Sequence of chain 1.A:
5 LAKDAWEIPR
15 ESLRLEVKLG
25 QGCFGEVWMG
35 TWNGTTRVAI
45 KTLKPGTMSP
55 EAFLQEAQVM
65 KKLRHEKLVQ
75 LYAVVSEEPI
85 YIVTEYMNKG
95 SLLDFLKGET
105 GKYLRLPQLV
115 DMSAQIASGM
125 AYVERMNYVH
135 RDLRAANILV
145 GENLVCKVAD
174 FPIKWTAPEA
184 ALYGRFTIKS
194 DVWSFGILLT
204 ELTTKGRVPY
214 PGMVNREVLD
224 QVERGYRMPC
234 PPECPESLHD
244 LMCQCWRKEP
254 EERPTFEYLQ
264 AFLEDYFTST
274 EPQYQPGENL

The protein below binds the small molecule below.
Small molecule (SMILES): CC(C)[C@H](CO)Nc1nc(Nc2cccc(Cl)c2)c2ncn(C(C)C)c2n1

Binding-site contacts:
Ligand atom N6 contacts residue TYR90 of chain 1.A at 3.7 Å.
Ligand atom C2A contacts residue MET91 of chain 1.A at 2.8 Å (hydrophobic).
Ligand atom N7 contacts residue ALA43 of chain 1.A at 3.6 Å.
Ligand atom N7 contacts residue MET91 of chain 1.A at 3.0 Å (h-bond).
Ligand atom C6 contacts residue LEU23 of chain 1.A at 3.5 Å (hydrophobic).
Ligand atom C1A contacts residue GLY94 of chain 1.A at 3.8 Å.
Ligand atom C8 contacts residue ALA43 of chain 1.A at 3.2 Å (hydrophobic).
Ligand atom C3A contacts residue TYR90 of chain 1.A at 3.2 Å (hydrophobic).
Ligand atom C26 contacts residue GLY24 of chain 1.A at 3.7 Å.
Ligand atom C2A contacts residue GLY94 of chain 1.A at 3.6 Å.
Ligand atom C2A contacts residue ASN92 of chain 1.A at 3.8 Å.
Ligand atom N1 contacts residue LEU143 of chain 1.A at 3.8 Å.
Ligand atom C1A contacts residue LEU23 of chain 1.A at 3.7 Å (hydrophobic).
Ligand atom C8 contacts residue MET91 of chain 1.A at 3.7 Å (hydrophobic).
Ligand atom C6A contacts residue GLY94 of chain 1.A at 3.7 Å.
Ligand atom C8 contacts residue GLU89 of chain 1.A at 3.0 Å.
Ligand atom N6 contacts residue MET91 of chain 1.A at 2.6 Å (h-bond).
Ligand atom C6A contacts residue LEU23 of chain 1.A at 3.5 Å (hydrophobic).
Ligand atom C5A contacts residue LEU23 of chain 1.A at 3.5 Å (hydrophobic).
Ligand atom C3A contacts residue GLY94 of chain 1.A at 3.8 Å.
Ligand atom C12 contacts residue THR88 of chain 1.A at 3.6 Å.
Ligand atom C4 contacts residue LEU143 of chain 1.A at 3.4 Å (hydrophobic).
Ligand atom C6 contacts residue MET91 of chain 1.A at 3.7 Å (hydrophobic).
Ligand atom C5 contacts residue LEU143 of chain 1.A at 3.8 Å (hydrophobic).
Ligand atom C10 contacts residue THR88 of chain 1.A at 3.6 Å.
Ligand atom C2A contacts residue TYR90 of chain 1.A at 3.1 Å (hydrophobic).
Ligand atom N7 contacts residue GLU89 of chain 1.A at 3.7 Å.
Ligand atom C26 contacts residue VAL31 of chain 1.A at 3.5 Å (hydrophobic).
Ligand atom N9 contacts residue LEU143 of chain 1.A at 3.5 Å.
Ligand atom C11 contacts residue ALA43 of chain 1.A at 3.5 Å (hydrophobic).
Ligand atom N6 contacts residue LEU23 of chain 1.A at 3.6 Å.
Ligand atom C1A contacts residue MET91 of chain 1.A at 3.1 Å (hydrophobic).
Ligand atom C11 contacts residue THR88 of chain 1.A at 2.9 Å.
Ligand atom N3 contacts residue LEU143 of chain 1.A at 3.6 Å.
Ligand atom N9 contacts residue ALA43 of chain 1.A at 3.5 Å.
Ligand atom C12 contacts residue LEU143 of chain 1.A at 3.6 Å (hydrophobic).
Ligand atom C12 contacts residue VAL73 of chain 1.A at 3.4 Å (hydrophobic).
Ligand atom C6 contacts residue LEU143 of chain 1.A at 3.7 Å (hydrophobic).
Ligand atom N1 contacts residue LEU23 of chain 1.A at 3.5 Å.
Ligand atom C4A contacts residue LEU23 of chain 1.A at 3.7 Å (hydrophobic).